A protein and the small-molecule ligand that binds it are described below.
Small molecule (SMILES): CC(=O)N[C@H]1[C@H](O[C@H]2[C@H](O)[C@@H](NC(C)=O)CO[C@@H]2CO)O[C@H](CO)[C@@H](O)[C@@H]1O

Sequence of chain 1.C:
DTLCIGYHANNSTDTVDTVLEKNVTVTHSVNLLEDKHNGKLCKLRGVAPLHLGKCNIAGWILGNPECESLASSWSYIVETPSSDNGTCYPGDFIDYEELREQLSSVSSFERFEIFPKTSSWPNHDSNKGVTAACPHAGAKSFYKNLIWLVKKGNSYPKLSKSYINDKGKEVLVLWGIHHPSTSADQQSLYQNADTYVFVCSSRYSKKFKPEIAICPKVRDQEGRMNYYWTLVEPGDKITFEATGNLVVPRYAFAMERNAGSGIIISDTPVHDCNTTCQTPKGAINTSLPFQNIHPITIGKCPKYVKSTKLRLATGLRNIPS

Binding-site contacts:
Ligand atom O6 contacts residue GLU237 of chain 1.C at 3.3 Å (salt-bridge).
Ligand atom C7 contacts residue ASN89 of chain 1.E at 3.3 Å.
Ligand atom O5 contacts residue ASN89 of chain 1.E at 2.4 Å (h-bond).
Ligand atom C8 contacts residue ASN89 of chain 1.E at 4.2 Å.
Ligand atom C6 contacts residue GLU237 of chain 1.C at 3.3 Å.
Ligand atom C4 contacts residue ASN89 of chain 1.E at 4.2 Å.
Ligand atom C1 contacts residue ASN89 of chain 1.E at 1.4 Å.
Ligand atom O7 contacts residue ASN89 of chain 1.E at 3.6 Å (h-bond).
Ligand atom C3 contacts residue ASN89 of chain 1.E at 3.8 Å.
Ligand atom N2 contacts residue ASN89 of chain 1.E at 2.9 Å (h-bond).
Ligand atom C8 contacts residue VAL222 of chain 1.E at 4.1 Å (hydrophobic).
Ligand atom C5 contacts residue ASN89 of chain 1.E at 3.6 Å.
Ligand atom C2 contacts residue ASN89 of chain 1.E at 2.4 Å.

Sequence of chain 1.E:
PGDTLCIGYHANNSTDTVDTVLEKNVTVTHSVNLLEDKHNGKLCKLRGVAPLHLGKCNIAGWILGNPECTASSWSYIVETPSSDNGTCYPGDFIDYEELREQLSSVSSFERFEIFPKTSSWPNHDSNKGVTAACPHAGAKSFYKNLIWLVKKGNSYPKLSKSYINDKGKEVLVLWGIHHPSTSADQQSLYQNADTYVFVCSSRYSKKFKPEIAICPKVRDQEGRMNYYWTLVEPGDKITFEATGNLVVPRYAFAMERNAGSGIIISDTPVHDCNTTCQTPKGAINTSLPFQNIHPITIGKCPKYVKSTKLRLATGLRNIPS